The small molecule below binds the protein below.
Small molecule (SMILES): CC(=O)N[C@H]1[C@H](O[C@H]2[C@H](O)[C@@H](NC(C)=O)CO[C@@H]2CO)O[C@H](CO)[C@@H](O)[C@@H]1O

Binding-site contacts:
Ligand atom C5 contacts residue ASN798 of chain 1.C at 3.6 Å.
Ligand atom C2 contacts residue ASN798 of chain 1.C at 2.6 Å.
Ligand atom C7 contacts residue ASN798 of chain 1.C at 4.3 Å.
Ligand atom C7 contacts residue ASN925 of chain 1.C at 3.0 Å.
Ligand atom C1 contacts residue ASN798 of chain 1.C at 1.4 Å.
Ligand atom C7 contacts residue ASN922 of chain 1.C at 4.2 Å.
Ligand atom N2 contacts residue ASN925 of chain 1.C at 2.9 Å (h-bond).
Ligand atom N2 contacts residue ASN798 of chain 1.C at 3.1 Å (h-bond).
Ligand atom C1 contacts residue ASN925 of chain 1.C at 4.1 Å.
Ligand atom C4 contacts residue ASN798 of chain 1.C at 4.2 Å.
Ligand atom C8 contacts residue ASN922 of chain 1.C at 3.6 Å.
Ligand atom C8 contacts residue GLY796 of chain 1.C at 3.1 Å.
Ligand atom O7 contacts residue ASN922 of chain 1.C at 3.9 Å.
Ligand atom O5 contacts residue ASN798 of chain 1.C at 2.2 Å (h-bond).
Ligand atom N2 contacts residue GLY796 of chain 1.C at 4.2 Å.
Ligand atom C8 contacts residue ASN925 of chain 1.C at 3.2 Å.
Ligand atom C2 contacts residue ASN925 of chain 1.C at 3.6 Å.
Ligand atom O7 contacts residue ASN925 of chain 1.C at 3.5 Å (h-bond).
Ligand atom C7 contacts residue GLY796 of chain 1.C at 4.2 Å.
Ligand atom C8 contacts residue ALA921 of chain 1.C at 4.3 Å (hydrophobic).
Ligand atom O6 contacts residue ASN798 of chain 1.C at 4.0 Å.
Ligand atom C6 contacts residue ASN798 of chain 1.C at 4.5 Å.
Ligand atom C3 contacts residue ASN798 of chain 1.C at 3.9 Å.

Sequence of chain 1.C:
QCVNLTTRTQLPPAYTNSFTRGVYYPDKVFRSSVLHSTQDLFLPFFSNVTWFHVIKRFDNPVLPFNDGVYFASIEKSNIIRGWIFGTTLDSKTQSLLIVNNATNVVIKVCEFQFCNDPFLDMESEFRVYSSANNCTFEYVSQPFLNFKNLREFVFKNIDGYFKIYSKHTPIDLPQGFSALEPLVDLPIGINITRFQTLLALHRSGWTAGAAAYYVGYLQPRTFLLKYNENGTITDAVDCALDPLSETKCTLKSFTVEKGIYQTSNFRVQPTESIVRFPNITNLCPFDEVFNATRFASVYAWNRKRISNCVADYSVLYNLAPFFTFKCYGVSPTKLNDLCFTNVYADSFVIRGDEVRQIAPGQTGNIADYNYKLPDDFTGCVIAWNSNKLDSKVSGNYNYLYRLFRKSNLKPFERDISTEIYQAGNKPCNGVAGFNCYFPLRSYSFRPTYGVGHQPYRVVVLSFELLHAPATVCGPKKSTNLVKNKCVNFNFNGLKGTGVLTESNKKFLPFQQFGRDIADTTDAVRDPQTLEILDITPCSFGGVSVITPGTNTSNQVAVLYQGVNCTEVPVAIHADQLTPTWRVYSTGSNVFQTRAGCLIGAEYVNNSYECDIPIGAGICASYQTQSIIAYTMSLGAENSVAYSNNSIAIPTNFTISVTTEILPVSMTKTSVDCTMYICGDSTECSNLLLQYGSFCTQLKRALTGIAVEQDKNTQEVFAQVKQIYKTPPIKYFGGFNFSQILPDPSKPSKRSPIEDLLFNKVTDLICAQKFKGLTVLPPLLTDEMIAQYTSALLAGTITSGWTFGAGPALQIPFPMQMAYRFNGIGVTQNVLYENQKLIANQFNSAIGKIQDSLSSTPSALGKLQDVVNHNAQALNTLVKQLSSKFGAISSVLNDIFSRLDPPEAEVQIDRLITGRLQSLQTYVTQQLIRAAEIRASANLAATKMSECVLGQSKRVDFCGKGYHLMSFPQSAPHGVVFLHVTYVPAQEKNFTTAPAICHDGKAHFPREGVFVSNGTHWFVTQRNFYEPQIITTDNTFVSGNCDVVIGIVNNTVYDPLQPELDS